Sequence of chain 1.C:
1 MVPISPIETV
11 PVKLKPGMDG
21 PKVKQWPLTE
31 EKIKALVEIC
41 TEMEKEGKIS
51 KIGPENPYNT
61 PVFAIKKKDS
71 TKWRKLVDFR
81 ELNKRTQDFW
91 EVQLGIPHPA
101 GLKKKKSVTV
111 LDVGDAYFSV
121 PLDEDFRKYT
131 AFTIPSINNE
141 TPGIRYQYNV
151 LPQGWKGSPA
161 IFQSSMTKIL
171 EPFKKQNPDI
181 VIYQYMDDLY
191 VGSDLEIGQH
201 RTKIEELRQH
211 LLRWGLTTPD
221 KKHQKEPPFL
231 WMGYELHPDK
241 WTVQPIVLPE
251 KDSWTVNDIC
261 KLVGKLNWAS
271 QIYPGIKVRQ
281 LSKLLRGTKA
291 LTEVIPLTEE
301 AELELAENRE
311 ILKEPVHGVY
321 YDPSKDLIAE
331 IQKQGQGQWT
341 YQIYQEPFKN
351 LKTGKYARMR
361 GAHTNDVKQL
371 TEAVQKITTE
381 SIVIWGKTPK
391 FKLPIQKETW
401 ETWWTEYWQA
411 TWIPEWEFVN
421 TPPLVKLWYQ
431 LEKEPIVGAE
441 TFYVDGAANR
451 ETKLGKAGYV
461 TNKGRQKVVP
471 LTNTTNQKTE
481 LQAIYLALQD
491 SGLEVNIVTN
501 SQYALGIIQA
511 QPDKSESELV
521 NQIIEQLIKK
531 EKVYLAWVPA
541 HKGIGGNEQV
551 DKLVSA

Binding-site contacts:
Ligand atom P02 contacts residue ALA116 of chain 1.C at 4.1 Å.
Ligand atom C05 contacts residue ASP187 of chain 1.C at 3.9 Å.
Ligand atom C03 contacts residue ASP187 of chain 1.C at 4.2 Å.
Ligand atom C03 contacts residue GLN153 of chain 1.C at 3.8 Å.
Ligand atom O27 contacts residue TYR117 of chain 1.C at 4.2 Å.
Ligand atom C23 contacts residue LYS222 of chain 1.C at 4.3 Å.
Ligand atom O27 contacts residue ASP115 of chain 1.C at 3.2 Å (salt-bridge).
Ligand atom O01 contacts residue LYS67 of chain 1.C at 4.1 Å.
Ligand atom O27 contacts residue VAL113 of chain 1.C at 4.0 Å.
Ligand atom C13 contacts residue ARG74 of chain 1.C at 3.6 Å.
Ligand atom O27 contacts residue GLY114 of chain 1.C at 4.1 Å.
Ligand atom O04 contacts residue GLN153 of chain 1.C at 3.7 Å.
Ligand atom N18 contacts residue LYS222 of chain 1.C at 4.5 Å.
Ligand atom C19 contacts residue ARG74 of chain 1.C at 4.5 Å.
Ligand atom C17 contacts residue ARG74 of chain 1.C at 3.7 Å.
Ligand atom C23 contacts residue ARG74 of chain 1.C at 4.5 Å.
Ligand atom C06 contacts residue TYR117 of chain 1.C at 3.5 Å (hydrophobic).
Ligand atom N12 contacts residue ARG74 of chain 1.C at 4.2 Å.
Ligand atom C20 contacts residue LYS67 of chain 1.C at 3.8 Å.
Ligand atom C15 contacts residue ARG74 of chain 1.C at 3.5 Å.
Ligand atom O22 contacts residue LYS67 of chain 1.C at 2.7 Å (salt-bridge).
Ligand atom C03 contacts residue ALA116 of chain 1.C at 4.3 Å (hydrophobic).
Ligand atom P02 contacts residue ASP115 of chain 1.C at 4.4 Å.
Ligand atom O01 contacts residue GLN153 of chain 1.C at 2.7 Å (h-bond).
Ligand atom O21 contacts residue ARG74 of chain 1.C at 2.3 Å (salt-bridge).
Ligand atom C20 contacts residue ARG74 of chain 1.C at 3.2 Å.
Ligand atom O04 contacts residue ASP187 of chain 1.C at 4.5 Å.
Ligand atom O22 contacts residue ARG74 of chain 1.C at 3.6 Å (salt-bridge).
Ligand atom N16 contacts residue ARG74 of chain 1.C at 3.3 Å (salt-bridge).
Ligand atom O01 contacts residue PHE118 of chain 1.C at 4.5 Å.
Ligand atom N14 contacts residue ARG74 of chain 1.C at 3.4 Å.
Ligand atom C26 contacts residue ARG74 of chain 1.C at 3.4 Å.
Ligand atom N12 contacts residue LEU76 of chain 1.C at 4.4 Å.
Ligand atom N14 contacts residue LEU76 of chain 1.C at 4.5 Å.
Ligand atom C09 contacts residue ARG74 of chain 1.C at 4.3 Å.
Ligand atom O22 contacts residue GLN153 of chain 1.C at 4.1 Å.
Ligand atom P02 contacts residue GLN153 of chain 1.C at 3.9 Å.
Ligand atom O27 contacts residue ALA116 of chain 1.C at 2.7 Å (h-bond).

A protein and the small-molecule ligand that binds it are described below.
Small molecule (SMILES): CSCC[C@H](NP(=O)(O)CO[C@H](C)Cn1cnc2c(N)ncnc21)C(=O)O